Binding-site contacts:
Ligand atom OP2 contacts residue THR19 of chain 1.A at 3.8 Å.
Ligand atom OP3 contacts residue PRO65 of chain 1.A at 2.6 Å (h-bond).
Ligand atom OP1 contacts residue PRO65 of chain 1.A at 3.5 Å (h-bond).
Ligand atom P contacts residue PRO65 of chain 1.A at 3.5 Å.
Ligand atom C4 contacts residue ARG63 of chain 1.A at 3.6 Å.
Ligand atom OP2 contacts residue ASN20 of chain 1.A at 2.9 Å (h-bond).
Ligand atom C4' contacts residue GLN115 of chain 1.A at 3.5 Å.
Ligand atom O5' contacts residue PRO65 of chain 1.A at 3.8 Å.
Ligand atom OP3 contacts residue LYS23 of chain 1.A at 3.8 Å.
Ligand atom C5 contacts residue PRO65 of chain 1.A at 3.9 Å (hydrophobic).
Ligand atom N3 contacts residue ARG63 of chain 1.A at 3.0 Å (salt-bridge).
Ligand atom O3' contacts residue MET116 of chain 1.A at 3.9 Å.
Ligand atom C4' contacts residue MET116 of chain 1.A at 3.8 Å (hydrophobic).
Ligand atom O6 contacts residue ILE73 of chain 1.A at 3.6 Å.
Ligand atom C1' contacts residue ARG63 of chain 1.A at 4.0 Å.
Ligand atom OP1 contacts residue LYS23 of chain 1.A at 2.6 Å (salt-bridge).
Ligand atom C5' contacts residue MET116 of chain 1.A at 3.8 Å (hydrophobic).
Ligand atom C5' contacts residue MET116 of chain 1.A at 3.8 Å (hydrophobic).
Ligand atom C8 contacts residue PRO65 of chain 1.A at 3.6 Å (hydrophobic).
Ligand atom O4' contacts residue ARG63 of chain 1.A at 3.2 Å (salt-bridge).
Ligand atom OP2 contacts residue ARG17 of chain 1.A at 3.4 Å (salt-bridge).
Ligand atom P contacts residue GLN115 of chain 1.A at 3.9 Å.
Ligand atom OP3 contacts residue TYR25 of chain 1.A at 2.8 Å (h-bond).
Ligand atom N1 contacts residue ILE73 of chain 1.A at 3.5 Å.
Ligand atom P contacts residue ASN20 of chain 1.A at 3.6 Å.
Ligand atom OP1 contacts residue ASN20 of chain 1.A at 3.4 Å (h-bond).
Ligand atom OP2 contacts residue LYS35 of chain 1.A at 2.8 Å (salt-bridge).
Ligand atom O4' contacts residue MET116 of chain 1.A at 3.8 Å.
Ligand atom C6 contacts residue ILE73 of chain 1.A at 3.6 Å (hydrophobic).
Ligand atom O6 contacts residue GLU71 of chain 1.A at 3.6 Å (salt-bridge).
Ligand atom P contacts residue LYS23 of chain 1.A at 3.8 Å.
Ligand atom N2 contacts residue ARG63 of chain 1.A at 3.1 Å (salt-bridge).
Ligand atom N7 contacts residue PRO65 of chain 1.A at 3.6 Å.
Ligand atom C2 contacts residue ARG63 of chain 1.A at 3.5 Å.
Ligand atom O3' contacts residue GLN115 of chain 1.A at 3.9 Å.
Ligand atom C5' contacts residue GLN115 of chain 1.A at 3.5 Å.
Ligand atom OP1 contacts residue ARG17 of chain 1.A at 3.0 Å (salt-bridge).
Ligand atom OP1 contacts residue GLN115 of chain 1.A at 3.1 Å (h-bond).
Ligand atom P contacts residue LYS35 of chain 1.A at 4.0 Å.
Ligand atom C5' contacts residue PRO65 of chain 1.A at 4.0 Å (hydrophobic).

The small molecule below binds the protein below.
Small molecule (SMILES): Nc1ccn([C@H]2C[C@H](O[P](=O)(O)OC[C@H]3O[C@@H](n4cnc5c(=O)nc(N)[nH]c54)C[C@@H]3O)[C@@H](CO[P](=O)(O)O[C@H]3C[C@H](n4cnc5c(=O)nc(N)[nH]c54)O[C@@H]3CO[P](=O)(O)O[C@H]3C[C@H](n4cnc5c(N)ncnc54)O[C@@H]3CO[P](=O)(O)O[C@H]3C[C@H](n4cnc5c(=O)nc(N)[nH]c54)O[C@@H]3CO[P](=O)(O)O[C@H]3C[C@H](n4ccc(N)nc4=O)O[C@@H]3CO[P](=O)(O)O[C@H]3C[C@H](n4cnc5c(=O)nc(N)[nH]c54)O[C@@H]3COP(=O)(O)O)O2)c(=O)n1

Sequence of chain 1.A:
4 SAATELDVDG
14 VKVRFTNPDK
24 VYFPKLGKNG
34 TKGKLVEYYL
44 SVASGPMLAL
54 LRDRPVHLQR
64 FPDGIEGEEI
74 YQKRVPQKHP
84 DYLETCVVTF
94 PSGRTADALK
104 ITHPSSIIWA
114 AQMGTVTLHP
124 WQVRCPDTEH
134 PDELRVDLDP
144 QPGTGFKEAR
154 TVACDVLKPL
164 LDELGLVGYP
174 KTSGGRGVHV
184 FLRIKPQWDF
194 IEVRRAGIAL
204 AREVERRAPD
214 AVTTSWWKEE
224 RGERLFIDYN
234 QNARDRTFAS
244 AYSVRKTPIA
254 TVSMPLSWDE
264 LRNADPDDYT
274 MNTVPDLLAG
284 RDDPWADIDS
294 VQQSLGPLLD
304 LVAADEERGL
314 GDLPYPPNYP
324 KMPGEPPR